A small-molecule ligand and the protein it binds are described below.
Small molecule (SMILES): CC(=O)N[C@H]1[C@H](O[C@H]2[C@H](O)[C@@H](NC(C)=O)CO[C@@H]2CO)O[C@H](CO)[C@@H](O)[C@@H]1O

Sequence of chain 1.B:
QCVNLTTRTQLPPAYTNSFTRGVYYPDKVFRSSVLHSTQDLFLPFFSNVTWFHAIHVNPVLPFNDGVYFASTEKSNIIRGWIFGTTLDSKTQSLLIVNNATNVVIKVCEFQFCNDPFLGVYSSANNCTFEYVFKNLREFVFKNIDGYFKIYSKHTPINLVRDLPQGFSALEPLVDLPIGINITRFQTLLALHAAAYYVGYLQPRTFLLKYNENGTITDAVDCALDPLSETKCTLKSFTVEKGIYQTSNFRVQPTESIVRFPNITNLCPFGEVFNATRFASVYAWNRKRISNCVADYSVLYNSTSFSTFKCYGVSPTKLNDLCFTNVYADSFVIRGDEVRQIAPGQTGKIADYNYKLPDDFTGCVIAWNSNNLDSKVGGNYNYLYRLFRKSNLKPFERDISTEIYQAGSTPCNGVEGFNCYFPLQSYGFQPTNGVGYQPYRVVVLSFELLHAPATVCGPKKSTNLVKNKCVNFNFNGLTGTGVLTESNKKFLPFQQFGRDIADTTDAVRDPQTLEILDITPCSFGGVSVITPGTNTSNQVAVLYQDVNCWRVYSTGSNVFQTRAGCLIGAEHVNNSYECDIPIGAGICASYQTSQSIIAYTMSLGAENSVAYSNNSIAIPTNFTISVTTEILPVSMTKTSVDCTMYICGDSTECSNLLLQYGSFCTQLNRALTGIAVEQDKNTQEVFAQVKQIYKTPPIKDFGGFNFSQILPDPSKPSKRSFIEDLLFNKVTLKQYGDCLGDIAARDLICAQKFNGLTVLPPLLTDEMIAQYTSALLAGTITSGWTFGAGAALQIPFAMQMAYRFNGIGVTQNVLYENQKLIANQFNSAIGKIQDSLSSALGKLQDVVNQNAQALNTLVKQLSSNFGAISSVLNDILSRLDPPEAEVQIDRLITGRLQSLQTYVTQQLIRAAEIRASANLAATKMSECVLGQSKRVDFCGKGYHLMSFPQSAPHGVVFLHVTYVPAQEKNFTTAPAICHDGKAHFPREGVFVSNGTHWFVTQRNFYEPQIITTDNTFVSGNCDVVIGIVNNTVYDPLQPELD

Binding-site contacts:
Ligand atom C7 contacts residue SER459 of chain 1.B at 3.9 Å.
Ligand atom C1 contacts residue ASN234 of chain 1.C at 1.4 Å.
Ligand atom O7 contacts residue GLU465 of chain 1.B at 4.3 Å.
Ligand atom O5 contacts residue ASN234 of chain 1.C at 2.3 Å (h-bond).
Ligand atom O3 contacts residue SER459 of chain 1.B at 4.2 Å.
Ligand atom C5 contacts residue ASN234 of chain 1.C at 3.6 Å.
Ligand atom C8 contacts residue LYS462 of chain 1.B at 3.9 Å.
Ligand atom O6 contacts residue THR108 of chain 1.C at 3.1 Å.
Ligand atom O7 contacts residue SER459 of chain 1.B at 3.8 Å.
Ligand atom C7 contacts residue ASN234 of chain 1.C at 3.5 Å.
Ligand atom O7 contacts residue ASN234 of chain 1.C at 3.7 Å.
Ligand atom C8 contacts residue THR236 of chain 1.C at 4.0 Å.
Ligand atom C3 contacts residue ASN234 of chain 1.C at 3.8 Å.
Ligand atom C8 contacts residue LEU461 of chain 1.B at 4.5 Å (hydrophobic).
Ligand atom O6 contacts residue LYS458 of chain 1.B at 3.6 Å.
Ligand atom O5 contacts residue THR108 of chain 1.C at 4.0 Å.
Ligand atom C6 contacts residue LYS458 of chain 1.B at 3.9 Å.
Ligand atom C7 contacts residue ARG457 of chain 1.B at 4.1 Å.
Ligand atom N2 contacts residue ASN234 of chain 1.C at 2.9 Å (h-bond).
Ligand atom O7 contacts residue ARG457 of chain 1.B at 3.1 Å (salt-bridge).
Ligand atom C8 contacts residue ASN460 of chain 1.B at 3.4 Å.
Ligand atom C8 contacts residue ARG457 of chain 1.B at 4.2 Å.
Ligand atom C8 contacts residue SER459 of chain 1.B at 4.1 Å.
Ligand atom C1 contacts residue THR236 of chain 1.C at 4.2 Å.
Ligand atom C6 contacts residue THR236 of chain 1.C at 4.0 Å.
Ligand atom O5 contacts residue THR236 of chain 1.C at 3.8 Å.
Ligand atom C6 contacts residue THR108 of chain 1.C at 3.8 Å.
Ligand atom C8 contacts residue GLU465 of chain 1.B at 3.7 Å.
Ligand atom C7 contacts residue GLU465 of chain 1.B at 4.4 Å.
Ligand atom C4 contacts residue ASN234 of chain 1.C at 4.2 Å.
Ligand atom C2 contacts residue ASN234 of chain 1.C at 2.5 Å.
Ligand atom C5 contacts residue THR236 of chain 1.C at 3.8 Å.
Ligand atom C7 contacts residue ASN460 of chain 1.B at 4.4 Å.

Sequence of chain 1.C:
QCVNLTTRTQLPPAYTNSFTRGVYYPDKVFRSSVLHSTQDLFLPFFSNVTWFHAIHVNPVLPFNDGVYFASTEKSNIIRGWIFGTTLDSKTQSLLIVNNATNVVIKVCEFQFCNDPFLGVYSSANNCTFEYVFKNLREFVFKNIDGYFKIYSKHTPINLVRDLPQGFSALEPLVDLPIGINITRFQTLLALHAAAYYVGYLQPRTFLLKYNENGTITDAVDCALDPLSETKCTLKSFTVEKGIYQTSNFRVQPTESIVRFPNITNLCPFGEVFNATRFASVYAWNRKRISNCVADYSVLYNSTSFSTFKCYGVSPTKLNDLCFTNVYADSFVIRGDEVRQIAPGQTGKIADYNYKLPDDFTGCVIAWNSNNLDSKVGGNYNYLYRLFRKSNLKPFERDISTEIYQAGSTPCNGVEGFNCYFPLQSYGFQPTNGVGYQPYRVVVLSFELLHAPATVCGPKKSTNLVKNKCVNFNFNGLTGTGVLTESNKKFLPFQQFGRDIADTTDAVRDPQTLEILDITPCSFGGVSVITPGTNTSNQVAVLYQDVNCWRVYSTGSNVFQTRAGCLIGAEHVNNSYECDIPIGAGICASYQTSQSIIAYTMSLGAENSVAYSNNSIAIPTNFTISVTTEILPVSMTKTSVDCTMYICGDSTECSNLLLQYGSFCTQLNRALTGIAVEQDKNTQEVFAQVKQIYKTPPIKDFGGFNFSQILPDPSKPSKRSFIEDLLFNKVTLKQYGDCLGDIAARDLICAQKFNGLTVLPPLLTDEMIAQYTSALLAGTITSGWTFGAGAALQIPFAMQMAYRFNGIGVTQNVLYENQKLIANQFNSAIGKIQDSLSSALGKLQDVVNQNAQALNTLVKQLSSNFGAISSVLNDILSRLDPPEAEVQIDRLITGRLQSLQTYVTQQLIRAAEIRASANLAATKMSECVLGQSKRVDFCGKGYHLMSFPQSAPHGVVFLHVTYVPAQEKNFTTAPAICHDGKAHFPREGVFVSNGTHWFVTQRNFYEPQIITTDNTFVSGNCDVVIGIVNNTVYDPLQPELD